Sequence of chain 3.C:
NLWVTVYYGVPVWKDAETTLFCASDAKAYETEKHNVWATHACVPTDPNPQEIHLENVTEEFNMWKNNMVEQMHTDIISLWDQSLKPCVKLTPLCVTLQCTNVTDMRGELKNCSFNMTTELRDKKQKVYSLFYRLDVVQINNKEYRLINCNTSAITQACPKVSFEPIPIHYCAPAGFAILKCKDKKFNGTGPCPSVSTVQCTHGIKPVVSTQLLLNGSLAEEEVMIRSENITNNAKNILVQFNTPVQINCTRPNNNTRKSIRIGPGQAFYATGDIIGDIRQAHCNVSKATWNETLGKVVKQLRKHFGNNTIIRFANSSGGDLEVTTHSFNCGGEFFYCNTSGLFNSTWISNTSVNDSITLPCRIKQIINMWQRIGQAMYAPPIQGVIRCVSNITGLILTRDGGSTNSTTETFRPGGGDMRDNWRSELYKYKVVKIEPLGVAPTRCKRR

This protein binds this small molecule.
Small molecule (SMILES): CC(=O)N[C@H]1[C@H](O[C@H]2[C@H](O)[C@@H](NC(C)=O)CO[C@@H]2CO)O[C@H](CO)[C@@H](O[C@@H]2O[C@H](CO)[C@@H](O)[C@H](O)[C@@H]2O)[C@@H]1O

Binding-site contacts:
Ligand atom C8 contacts residue THR98 of chain 3.C at 4.4 Å.
Ligand atom C8 contacts residue GLN100 of chain 3.C at 3.4 Å.
Ligand atom C7 contacts residue THR98 of chain 3.C at 4.3 Å.
Ligand atom C3 contacts residue ASN121 of chain 3.C at 3.8 Å.
Ligand atom O7 contacts residue ASN121 of chain 3.C at 3.6 Å (h-bond).
Ligand atom C8 contacts residue SER119 of chain 3.C at 3.8 Å.
Ligand atom C8 contacts residue PHE120 of chain 3.C at 4.2 Å (hydrophobic).
Ligand atom O6 contacts residue LYS130 of chain 3.C at 4.3 Å.
Ligand atom N2 contacts residue ASN121 of chain 3.C at 3.0 Å (h-bond).
Ligand atom C5 contacts residue ASN121 of chain 3.C at 3.7 Å.
Ligand atom C7 contacts residue ASN121 of chain 3.C at 3.5 Å.
Ligand atom C2 contacts residue ASN121 of chain 3.C at 2.5 Å.
Ligand atom C6 contacts residue LYS130 of chain 3.C at 4.0 Å.
Ligand atom O5 contacts residue ASN121 of chain 3.C at 2.4 Å (h-bond).
Ligand atom N2 contacts residue LYS132 of chain 3.C at 4.2 Å.
Ligand atom C1 contacts residue ASN121 of chain 3.C at 1.4 Å.
Ligand atom C8 contacts residue LYS132 of chain 3.C at 4.5 Å.
Ligand atom O7 contacts residue THR98 of chain 3.C at 3.4 Å (h-bond).
Ligand atom C4 contacts residue ASN121 of chain 3.C at 4.2 Å.